Binding-site contacts:
Ligand atom C7 contacts residue ASN59 of chain 1.E at 3.0 Å.
Ligand atom N2 contacts residue ASN59 of chain 1.E at 2.9 Å (h-bond).
Ligand atom C1 contacts residue ASN59 of chain 1.E at 1.4 Å.
Ligand atom C4 contacts residue ASN59 of chain 1.E at 4.2 Å.
Ligand atom O7 contacts residue ASN59 of chain 1.E at 2.8 Å (h-bond).
Ligand atom C8 contacts residue GLN77 of chain 1.E at 4.3 Å.
Ligand atom O7 contacts residue GLN77 of chain 1.E at 4.3 Å.
Ligand atom C3 contacts residue ASN59 of chain 1.E at 3.8 Å.
Ligand atom C8 contacts residue ASN59 of chain 1.E at 4.2 Å.
Ligand atom O5 contacts residue ASN59 of chain 1.E at 2.4 Å (h-bond).
Ligand atom C2 contacts residue ASN59 of chain 1.E at 2.4 Å.
Ligand atom C5 contacts residue ASN59 of chain 1.E at 3.6 Å.

A protein and the small-molecule ligand that binds it are described below.
Small molecule (SMILES): CC(=O)N[C@@H]1[C@@H](O)[C@H](O)[C@@H](CO)O[C@H]1O

Sequence of chain 1.E:
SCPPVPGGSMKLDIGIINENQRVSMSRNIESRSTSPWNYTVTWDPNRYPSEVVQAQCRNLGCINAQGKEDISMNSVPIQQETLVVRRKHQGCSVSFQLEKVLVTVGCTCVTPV